Sequence of chain 1.A:
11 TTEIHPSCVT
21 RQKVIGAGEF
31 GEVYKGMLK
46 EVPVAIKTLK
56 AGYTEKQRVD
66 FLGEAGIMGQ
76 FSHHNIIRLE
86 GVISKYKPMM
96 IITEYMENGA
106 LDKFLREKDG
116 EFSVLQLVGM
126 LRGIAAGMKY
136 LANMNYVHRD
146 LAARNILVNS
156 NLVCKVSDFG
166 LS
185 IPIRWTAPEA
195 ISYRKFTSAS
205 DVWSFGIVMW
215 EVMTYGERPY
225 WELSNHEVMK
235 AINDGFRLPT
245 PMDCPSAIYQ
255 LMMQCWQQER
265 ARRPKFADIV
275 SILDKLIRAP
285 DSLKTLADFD

This protein binds this small molecule.
Small molecule (SMILES): O=C(O)c1ccc(Nc2ncc3c(n2)-c2ccc(Cl)cc2C(c2c(F)cccc2F)=NC3)cc1

Binding-site contacts:
Ligand atom N32 contacts residue ILE25 of chain 1.A at 3.7 Å.
Ligand atom C13 contacts residue THR98 of chain 1.A at 3.9 Å.
Ligand atom C29 contacts residue VAL33 of chain 1.A at 3.8 Å (hydrophobic).
Ligand atom C34 contacts residue GLY104 of chain 1.A at 3.8 Å.
Ligand atom C07 contacts residue GLY104 of chain 1.A at 3.7 Å.
Ligand atom C20 contacts residue ASN150 of chain 1.A at 3.7 Å.
Ligand atom N08 contacts residue TYR100 of chain 1.A at 3.4 Å.
Ligand atom C28 contacts residue ILE25 of chain 1.A at 3.5 Å (hydrophobic).
Ligand atom CL1 contacts residue GLY26 of chain 1.A at 3.6 Å.
Ligand atom C12 contacts residue ALA50 of chain 1.A at 3.6 Å (hydrophobic).
Ligand atom N08 contacts residue MET101 of chain 1.A at 2.9 Å (h-bond).
Ligand atom C20 contacts residue ASP163 of chain 1.A at 3.5 Å.
Ligand atom C17 contacts residue SER162 of chain 1.A at 3.3 Å.
Ligand atom F23 contacts residue LEU152 of chain 1.A at 3.5 Å.
Ligand atom C29 contacts residue ILE25 of chain 1.A at 3.5 Å (hydrophobic).
Ligand atom CL1 contacts residue ALA27 of chain 1.A at 3.8 Å.
Ligand atom C05 contacts residue GLU102 of chain 1.A at 3.7 Å.
Ligand atom C11 contacts residue ALA50 of chain 1.A at 3.5 Å (hydrophobic).
Ligand atom C06 contacts residue GLY104 of chain 1.A at 3.7 Å.
Ligand atom C11 contacts residue LEU152 of chain 1.A at 3.6 Å (hydrophobic).
Ligand atom C06 contacts residue MET101 of chain 1.A at 3.1 Å (hydrophobic).
Ligand atom C09 contacts residue MET101 of chain 1.A at 3.8 Å (hydrophobic).
Ligand atom F18 contacts residue LYS52 of chain 1.A at 3.0 Å.
Ligand atom C05 contacts residue GLY104 of chain 1.A at 3.8 Å.
Ligand atom C07 contacts residue MET101 of chain 1.A at 3.3 Å (hydrophobic).
Ligand atom N10 contacts residue MET101 of chain 1.A at 3.2 Å (h-bond).
Ligand atom C19 contacts residue SER162 of chain 1.A at 3.4 Å.
Ligand atom C33 contacts residue GLY104 of chain 1.A at 3.7 Å.
Ligand atom C06 contacts residue GLU102 of chain 1.A at 3.8 Å.
Ligand atom N14 contacts residue LEU152 of chain 1.A at 3.6 Å.
Ligand atom C06 contacts residue TYR100 of chain 1.A at 3.2 Å (hydrophobic).
Ligand atom C28 contacts residue VAL33 of chain 1.A at 3.7 Å (hydrophobic).
Ligand atom CL1 contacts residue GLY28 of chain 1.A at 3.7 Å.
Ligand atom C13 contacts residue ALA50 of chain 1.A at 3.6 Å (hydrophobic).
Ligand atom C16 contacts residue SER162 of chain 1.A at 3.9 Å.
Ligand atom F18 contacts residue SER162 of chain 1.A at 3.6 Å.
Ligand atom C04 contacts residue GLY104 of chain 1.A at 3.9 Å.
Ligand atom C05 contacts residue TYR100 of chain 1.A at 3.6 Å (hydrophobic).
Ligand atom C12 contacts residue LEU152 of chain 1.A at 3.7 Å (hydrophobic).
Ligand atom C19 contacts residue ASP163 of chain 1.A at 3.2 Å.